Binding-site contacts:
Ligand atom C9 contacts residue G301 of chain 1.D at 3.6 Å.
Ligand atom C14 contacts residue G301 of chain 1.D at 3.8 Å.
Ligand atom C2 contacts residue G301 of chain 1.D at 3.6 Å.
Ligand atom C12 contacts residue G301 of chain 1.D at 4.5 Å.
Ligand atom F14 contacts residue G301 of chain 1.D at 3.8 Å.
Ligand atom C6 contacts residue ARG128 of chain 1.A at 3.8 Å.
Ligand atom O15 contacts residue G301 of chain 1.D at 2.9 Å.
Ligand atom C4 contacts residue ARG128 of chain 1.A at 3.9 Å.
Ligand atom O7 contacts residue GLU133 of chain 1.A at 4.1 Å.
Ligand atom C12 contacts residue GLY121 of chain 1.A at 3.3 Å.
Ligand atom C13 contacts residue GLY121 of chain 1.A at 4.3 Å.
Ligand atom C11 contacts residue ARG128 of chain 1.A at 4.4 Å.
Ligand atom C1 contacts residue ARG128 of chain 1.A at 3.7 Å.
Ligand atom C12 contacts residue ALA125 of chain 1.A at 4.4 Å (hydrophobic).
Ligand atom C11 contacts residue ALA125 of chain 1.A at 4.1 Å (hydrophobic).
Ligand atom C11 contacts residue G301 of chain 1.D at 4.0 Å.
Ligand atom F11 contacts residue ALA125 of chain 1.A at 3.0 Å.
Ligand atom C12 contacts residue THR124 of chain 1.A at 4.0 Å.
Ligand atom C4 contacts residue G301 of chain 1.D at 3.5 Å.
Ligand atom C10 contacts residue G301 of chain 1.D at 3.7 Å.
Ligand atom C10 contacts residue ARG128 of chain 1.A at 4.1 Å.
Ligand atom C11 contacts residue GLY121 of chain 1.A at 3.9 Å.
Ligand atom O15 contacts residue ARG128 of chain 1.A at 3.1 Å (salt-bridge).
Ligand atom O7 contacts residue ARG128 of chain 1.A at 2.9 Å (salt-bridge).
Ligand atom F11 contacts residue G301 of chain 1.D at 4.2 Å.
Ligand atom C11 contacts residue THR124 of chain 1.A at 3.6 Å.
Ligand atom C13 contacts residue G301 of chain 1.D at 4.3 Å.
Ligand atom C3 contacts residue G301 of chain 1.D at 4.0 Å.
Ligand atom F11 contacts residue ARG128 of chain 1.A at 3.7 Å.
Ligand atom F11 contacts residue GLY121 of chain 1.A at 3.6 Å.
Ligand atom N5 contacts residue G301 of chain 1.D at 3.7 Å.
Ligand atom C1 contacts residue G301 of chain 1.D at 4.0 Å.
Ligand atom C10 contacts residue THR124 of chain 1.A at 3.9 Å.
Ligand atom F11 contacts residue THR124 of chain 1.A at 3.2 Å.

Sequence of chain 1.A:
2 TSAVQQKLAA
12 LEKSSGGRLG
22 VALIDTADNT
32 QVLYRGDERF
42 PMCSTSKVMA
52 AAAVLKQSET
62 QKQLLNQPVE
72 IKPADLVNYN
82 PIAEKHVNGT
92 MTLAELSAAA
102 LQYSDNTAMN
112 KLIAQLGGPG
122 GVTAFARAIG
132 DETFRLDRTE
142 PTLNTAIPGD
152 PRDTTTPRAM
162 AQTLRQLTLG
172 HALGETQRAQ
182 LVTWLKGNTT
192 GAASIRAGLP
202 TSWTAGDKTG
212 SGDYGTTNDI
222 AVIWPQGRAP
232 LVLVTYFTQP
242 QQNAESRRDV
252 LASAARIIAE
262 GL

The small molecule below binds the protein below.
Small molecule (SMILES): O=C(O)[C@H]1C[C@H]1C(=O)Nc1cc(F)ccc1F